Sequence of chain 1.A:
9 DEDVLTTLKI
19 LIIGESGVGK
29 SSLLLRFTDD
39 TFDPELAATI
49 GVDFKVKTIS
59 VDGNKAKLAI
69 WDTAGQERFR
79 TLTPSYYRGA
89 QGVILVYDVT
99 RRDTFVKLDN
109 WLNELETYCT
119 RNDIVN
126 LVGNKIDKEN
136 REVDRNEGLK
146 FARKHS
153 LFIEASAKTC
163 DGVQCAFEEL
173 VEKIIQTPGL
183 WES

Binding-site contacts:
Ligand atom N2 contacts residue LYS133 of chain 1.A at 3.1 Å.
Ligand atom C6 contacts residue ASP132 of chain 1.A at 3.5 Å.
Ligand atom PB contacts residue LYS28 of chain 1.A at 3.5 Å.
Ligand atom O2' contacts residue PHE40 of chain 1.A at 3.3 Å.
Ligand atom O2G contacts residue THR47 of chain 1.A at 2.8 Å (h-bond).
Ligand atom O2B contacts residue SER29 of chain 1.A at 2.9 Å (h-bond).
Ligand atom O3A contacts residue GLY27 of chain 1.A at 3.2 Å (h-bond).
Ligand atom O6 contacts residue ASP132 of chain 1.A at 3.4 Å (salt-bridge).
Ligand atom O6 contacts residue LYS130 of chain 1.A at 3.5 Å.
Ligand atom N7 contacts residue ASN129 of chain 1.A at 3.2 Å (h-bond).
Ligand atom C6 contacts residue LYS130 of chain 1.A at 3.6 Å.
Ligand atom N2 contacts residue ASP132 of chain 1.A at 2.8 Å (salt-bridge).
Ligand atom O4' contacts residue LYS130 of chain 1.A at 3.0 Å (salt-bridge).
Ligand atom O1A contacts residue SER30 of chain 1.A at 2.7 Å (h-bond).
Ligand atom C8 contacts residue SER30 of chain 1.A at 3.2 Å.
Ligand atom O1B contacts residue GLY25 of chain 1.A at 3.6 Å (h-bond).
Ligand atom O1B contacts residue VAL26 of chain 1.A at 3.3 Å (h-bond).
Ligand atom O2B contacts residue LYS28 of chain 1.A at 3.6 Å (salt-bridge).
Ligand atom PG contacts residue MG1 of chain 1.B at 3.2 Å.
Ligand atom O1A contacts residue SER29 of chain 1.A at 3.4 Å (h-bond).
Ligand atom O6 contacts residue ASN129 of chain 1.A at 3.4 Å (h-bond).
Ligand atom O1G contacts residue SER24 of chain 1.A at 2.6 Å (h-bond).
Ligand atom O3G contacts residue LYS28 of chain 1.A at 2.7 Å (salt-bridge).
Ligand atom O2' contacts residue PRO42 of chain 1.A at 3.2 Å (h-bond).
Ligand atom O1G contacts residue ALA46 of chain 1.A at 3.6 Å.
Ligand atom O2' contacts residue ASP41 of chain 1.A at 2.9 Å (salt-bridge).
Ligand atom O2B contacts residue MG1 of chain 1.B at 2.0 Å.
Ligand atom O3G contacts residue SER24 of chain 1.A at 3.4 Å.
Ligand atom O3G contacts residue GLY73 of chain 1.A at 2.7 Å (h-bond).
Ligand atom N1 contacts residue ASP132 of chain 1.A at 2.7 Å (salt-bridge).
Ligand atom PB contacts residue MG1 of chain 1.B at 3.3 Å.
Ligand atom O6 contacts residue SER158 of chain 1.A at 3.4 Å (h-bond).
Ligand atom O1B contacts residue GLY27 of chain 1.A at 3.0 Å (h-bond).
Ligand atom O1A contacts residue GLY27 of chain 1.A at 3.3 Å.
Ligand atom O3' contacts residue PRO42 of chain 1.A at 2.8 Å (h-bond).
Ligand atom N3B contacts residue GLY25 of chain 1.A at 2.9 Å (h-bond).
Ligand atom O2G contacts residue MG1 of chain 1.B at 2.0 Å.
Ligand atom O6 contacts residue LYS160 of chain 1.A at 3.4 Å (salt-bridge).
Ligand atom O1B contacts residue LYS28 of chain 1.A at 2.9 Å (salt-bridge).
Ligand atom O6 contacts residue ALA159 of chain 1.A at 2.9 Å (h-bond).

This small molecule binds to this protein.
Small molecule (SMILES): Nc1nc2c(ncn2[C@@H]2O[C@H](CO[P](=O)(O)O[P](=O)(O)NP(=O)(O)O)[C@@H](O)[C@H]2O)c(=O)[nH]1